This protein binds this small molecule.
Small molecule (SMILES): CC(=O)N[C@@H]1[C@@H](O)[C@H](O)[C@@H](CO)O[C@H]1O

Sequence of chain 1.F:
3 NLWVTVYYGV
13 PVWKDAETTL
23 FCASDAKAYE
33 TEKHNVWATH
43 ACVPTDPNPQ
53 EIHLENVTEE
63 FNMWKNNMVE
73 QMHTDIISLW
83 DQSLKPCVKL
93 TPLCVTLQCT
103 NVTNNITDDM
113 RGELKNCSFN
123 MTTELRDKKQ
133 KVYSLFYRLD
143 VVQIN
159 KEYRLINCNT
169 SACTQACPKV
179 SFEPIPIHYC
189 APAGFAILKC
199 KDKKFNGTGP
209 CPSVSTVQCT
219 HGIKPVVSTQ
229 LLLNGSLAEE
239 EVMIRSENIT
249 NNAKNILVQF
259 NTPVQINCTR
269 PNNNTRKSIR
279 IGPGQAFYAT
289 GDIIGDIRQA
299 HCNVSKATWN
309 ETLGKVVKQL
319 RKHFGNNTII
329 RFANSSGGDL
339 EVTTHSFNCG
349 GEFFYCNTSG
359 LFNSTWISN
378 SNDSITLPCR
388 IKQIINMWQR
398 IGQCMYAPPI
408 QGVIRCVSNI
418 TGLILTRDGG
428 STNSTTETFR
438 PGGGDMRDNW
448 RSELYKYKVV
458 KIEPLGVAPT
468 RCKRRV

Binding-site contacts:
Ligand atom O5 contacts residue ASN301 of chain 1.F at 2.4 Å (h-bond).
Ligand atom C1 contacts residue ASN301 of chain 1.F at 1.4 Å.
Ligand atom O7 contacts residue ASN301 of chain 1.F at 3.6 Å.
Ligand atom C7 contacts residue THR267 of chain 1.F at 4.4 Å.
Ligand atom O7 contacts residue HIS299 of chain 1.F at 2.4 Å (h-bond).
Ligand atom C7 contacts residue HIS299 of chain 1.F at 3.6 Å.
Ligand atom C8 contacts residue ARG412 of chain 1.F at 4.2 Å.
Ligand atom C8 contacts residue HIS299 of chain 1.F at 4.5 Å.
Ligand atom C2 contacts residue ASN301 of chain 1.F at 2.4 Å.
Ligand atom C4 contacts residue ASN301 of chain 1.F at 4.2 Å.
Ligand atom O7 contacts residue THR267 of chain 1.F at 4.0 Å.
Ligand atom C8 contacts residue THR267 of chain 1.F at 3.8 Å.
Ligand atom C1 contacts residue HIS299 of chain 1.F at 4.4 Å.
Ligand atom C7 contacts residue ASN301 of chain 1.F at 3.4 Å.
Ligand atom N2 contacts residue ASN301 of chain 1.F at 2.9 Å (h-bond).
Ligand atom C5 contacts residue ASN301 of chain 1.F at 3.7 Å.
Ligand atom C3 contacts residue ASN301 of chain 1.F at 3.8 Å.